Sequence of chain 1.A:
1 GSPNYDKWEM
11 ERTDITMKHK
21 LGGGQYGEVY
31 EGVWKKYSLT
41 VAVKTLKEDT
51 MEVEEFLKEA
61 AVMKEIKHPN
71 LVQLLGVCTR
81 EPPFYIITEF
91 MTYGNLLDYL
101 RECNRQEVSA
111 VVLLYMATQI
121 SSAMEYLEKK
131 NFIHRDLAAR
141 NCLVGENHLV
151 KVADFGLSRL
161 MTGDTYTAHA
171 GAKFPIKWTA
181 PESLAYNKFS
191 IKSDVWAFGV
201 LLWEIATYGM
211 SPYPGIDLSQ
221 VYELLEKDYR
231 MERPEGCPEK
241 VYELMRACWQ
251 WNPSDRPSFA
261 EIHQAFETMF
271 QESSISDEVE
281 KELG

Binding-site contacts:
Ligand atom N1 contacts residue ALA42 of chain 1.A at 3.4 Å.
Ligand atom N6 contacts residue PHE155 of chain 1.A at 3.4 Å.
Ligand atom C13 contacts residue ASP154 of chain 1.A at 3.5 Å.
Ligand atom C26 contacts residue MET91 of chain 1.A at 3.5 Å (hydrophobic).
Ligand atom O1 contacts residue ASP154 of chain 1.A at 2.9 Å (salt-bridge).
Ligand atom F1 contacts residue ALA153 of chain 1.A at 3.3 Å.
Ligand atom F2 contacts residue LEU71 of chain 1.A at 3.6 Å.
Ligand atom F2 contacts residue ILE66 of chain 1.A at 3.6 Å.
Ligand atom C26 contacts residue GLU89 of chain 1.A at 3.1 Å.
Ligand atom O1 contacts residue ALA153 of chain 1.A at 3.2 Å.
Ligand atom C3 contacts residue THR88 of chain 1.A at 3.2 Å.
Ligand atom N2 contacts residue GLU59 of chain 1.A at 2.9 Å (salt-bridge).
Ligand atom O1 contacts residue VAL72 of chain 1.A at 3.2 Å.
Ligand atom C24 contacts residue MET91 of chain 1.A at 3.5 Å (hydrophobic).
Ligand atom C24 contacts residue GLY94 of chain 1.A at 3.4 Å.
Ligand atom N2 contacts residue MET63 of chain 1.A at 3.5 Å (h-bond).
Ligand atom C6 contacts residue THR88 of chain 1.A at 3.5 Å.
Ligand atom C2 contacts residue THR92 of chain 1.A at 3.5 Å.
Ligand atom C18 contacts residue ASP154 of chain 1.A at 3.5 Å.
Ligand atom N7 contacts residue LEU21 of chain 1.A at 3.5 Å.
Ligand atom C12 contacts residue ASP154 of chain 1.A at 3.2 Å.
Ligand atom N5 contacts residue MET91 of chain 1.A at 2.9 Å (h-bond).
Ligand atom C14 contacts residue GLU59 of chain 1.A at 3.2 Å.
Ligand atom C13 contacts residue GLU59 of chain 1.A at 3.6 Å.
Ligand atom C3 contacts residue ALA42 of chain 1.A at 3.6 Å (hydrophobic).
Ligand atom C11 contacts residue ALA42 of chain 1.A at 3.6 Å (hydrophobic).
Ligand atom C23 contacts residue PHE132 of chain 1.A at 3.4 Å (hydrophobic).
Ligand atom C7 contacts residue THR88 of chain 1.A at 3.4 Å.
Ligand atom F3 contacts residue ILE66 of chain 1.A at 3.6 Å.
Ligand atom C26 contacts residue ALA42 of chain 1.A at 3.6 Å (hydrophobic).
Ligand atom F1 contacts residue HIS134 of chain 1.A at 3.5 Å.
Ligand atom N1 contacts residue LEU143 of chain 1.A at 3.6 Å.
Ligand atom C2 contacts residue MET91 of chain 1.A at 3.3 Å (hydrophobic).
Ligand atom C8 contacts residue GLU59 of chain 1.A at 3.3 Å.
Ligand atom C27 contacts residue GLU55 of chain 1.A at 3.4 Å.
Ligand atom C11 contacts residue LYS44 of chain 1.A at 3.4 Å.
Ligand atom C4 contacts residue PHE155 of chain 1.A at 3.5 Å (hydrophobic).
Ligand atom F3 contacts residue PHE132 of chain 1.A at 3.5 Å.
Ligand atom N2 contacts residue ASP154 of chain 1.A at 3.2 Å (salt-bridge).
Ligand atom N8 contacts residue MET91 of chain 1.A at 2.9 Å (h-bond).

A protein and the small-molecule ligand that binds it are described below.
Small molecule (SMILES): Cc1cn(-c2cc(NC(=O)c3ccc(C)c(/C=C/n4cnc5c(NC6CC6)ncnc54)c3)cc(C(F)(F)F)c2)cn1